Binding-site contacts:
Ligand atom C08 contacts residue PRO297 of chain 1.B at 3.6 Å (hydrophobic).
Ligand atom O02 contacts residue PRO297 of chain 1.B at 4.0 Å.
Ligand atom N04 contacts residue PRO297 of chain 1.B at 3.7 Å.
Ligand atom C09 contacts residue PRO297 of chain 1.B at 4.5 Å (hydrophobic).
Ligand atom C15 contacts residue PRO297 of chain 1.B at 4.3 Å (hydrophobic).

Sequence of chain 1.B:
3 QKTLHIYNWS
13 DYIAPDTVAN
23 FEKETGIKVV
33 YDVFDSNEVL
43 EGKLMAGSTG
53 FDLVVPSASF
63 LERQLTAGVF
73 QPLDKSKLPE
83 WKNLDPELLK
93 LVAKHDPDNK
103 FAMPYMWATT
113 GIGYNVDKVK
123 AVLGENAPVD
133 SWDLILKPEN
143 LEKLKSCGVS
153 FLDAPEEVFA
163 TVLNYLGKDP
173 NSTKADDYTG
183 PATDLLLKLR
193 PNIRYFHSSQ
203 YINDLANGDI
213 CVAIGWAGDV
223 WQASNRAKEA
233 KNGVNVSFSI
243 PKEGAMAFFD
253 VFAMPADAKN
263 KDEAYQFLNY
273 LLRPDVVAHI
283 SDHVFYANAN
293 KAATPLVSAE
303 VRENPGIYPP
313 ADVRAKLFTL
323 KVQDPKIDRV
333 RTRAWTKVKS

A protein and the small-molecule ligand that binds it are described below.
Small molecule (SMILES): COC[C@@H](C)N